Binding-site contacts:
Ligand atom N contacts residue SER192 of chain 1.A at 2.8 Å (h-bond).
Ligand atom C contacts residue GLU246 of chain 1.A at 3.2 Å.
Ligand atom O3 contacts residue TYR238 of chain 1.A at 4.2 Å.
Ligand atom CA contacts residue SER192 of chain 1.A at 3.8 Å.
Ligand atom N contacts residue ARG193 of chain 1.A at 4.2 Å.
Ligand atom OXT contacts residue GLU246 of chain 1.A at 3.3 Å (salt-bridge).
Ligand atom OXT contacts residue ARG249 of chain 1.A at 2.7 Å (salt-bridge).
Ligand atom C4 contacts residue MET44 of chain 1.A at 3.8 Å (hydrophobic).
Ligand atom O contacts residue GLU246 of chain 1.A at 3.6 Å.
Ligand atom N contacts residue LYS163 of chain 1.A at 3.7 Å.
Ligand atom C3 contacts residue TYR238 of chain 1.A at 4.5 Å (hydrophobic).
Ligand atom N contacts residue GLU246 of chain 1.A at 4.0 Å.
Ligand atom O contacts residue ARG249 of chain 1.A at 2.7 Å (salt-bridge).
Ligand atom CA contacts residue TYR238 of chain 1.A at 3.7 Å (hydrophobic).
Ligand atom C4 contacts residue HIS235 of chain 1.A at 3.5 Å.
Ligand atom N contacts residue TYR238 of chain 1.A at 4.2 Å.
Ligand atom O3 contacts residue SER192 of chain 1.A at 3.3 Å (h-bond).
Ligand atom C contacts residue LYS163 of chain 1.A at 3.9 Å.
Ligand atom O3 contacts residue HIS235 of chain 1.A at 2.7 Å (h-bond).
Ligand atom C contacts residue TYR238 of chain 1.A at 4.5 Å (hydrophobic).
Ligand atom C4 contacts residue TYR238 of chain 1.A at 4.1 Å (hydrophobic).
Ligand atom O3 contacts residue CYS142 of chain 1.A at 3.3 Å (h-bond).
Ligand atom CA contacts residue LYS163 of chain 1.A at 4.4 Å.
Ligand atom C contacts residue SER192 of chain 1.A at 4.2 Å.
Ligand atom C4 contacts residue ALA108 of chain 1.A at 4.4 Å (hydrophobic).
Ligand atom CA contacts residue GLU246 of chain 1.A at 3.3 Å.
Ligand atom O contacts residue LYS163 of chain 1.A at 2.8 Å (salt-bridge).
Ligand atom C contacts residue ARG249 of chain 1.A at 3.4 Å.
Ligand atom O contacts residue SER192 of chain 1.A at 3.9 Å.

This small molecule binds to this protein.
Small molecule (SMILES): N[C@@H](CCO)C(=O)O

Sequence of chain 1.A:
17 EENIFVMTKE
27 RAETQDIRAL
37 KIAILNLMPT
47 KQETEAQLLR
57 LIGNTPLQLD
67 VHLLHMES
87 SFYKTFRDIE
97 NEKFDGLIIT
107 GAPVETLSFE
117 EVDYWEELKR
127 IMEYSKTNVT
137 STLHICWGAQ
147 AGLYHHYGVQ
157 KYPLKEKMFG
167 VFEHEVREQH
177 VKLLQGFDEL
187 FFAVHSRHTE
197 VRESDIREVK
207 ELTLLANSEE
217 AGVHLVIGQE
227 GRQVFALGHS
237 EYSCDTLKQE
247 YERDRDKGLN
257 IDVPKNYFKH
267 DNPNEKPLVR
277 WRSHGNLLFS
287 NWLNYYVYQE